Sequence of chain 1.F:
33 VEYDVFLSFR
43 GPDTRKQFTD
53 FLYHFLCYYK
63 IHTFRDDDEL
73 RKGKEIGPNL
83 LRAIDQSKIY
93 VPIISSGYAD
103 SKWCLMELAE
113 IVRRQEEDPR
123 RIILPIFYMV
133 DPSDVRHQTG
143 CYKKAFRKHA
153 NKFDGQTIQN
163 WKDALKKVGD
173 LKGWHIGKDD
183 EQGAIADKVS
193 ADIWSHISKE

Sequence of chain 1.D:
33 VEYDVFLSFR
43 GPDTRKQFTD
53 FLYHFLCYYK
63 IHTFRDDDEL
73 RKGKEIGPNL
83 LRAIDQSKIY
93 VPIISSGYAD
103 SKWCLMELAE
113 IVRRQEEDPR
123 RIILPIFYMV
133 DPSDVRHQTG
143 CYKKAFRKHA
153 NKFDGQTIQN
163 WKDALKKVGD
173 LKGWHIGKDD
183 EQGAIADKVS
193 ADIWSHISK

Sequence of chain 1.C:
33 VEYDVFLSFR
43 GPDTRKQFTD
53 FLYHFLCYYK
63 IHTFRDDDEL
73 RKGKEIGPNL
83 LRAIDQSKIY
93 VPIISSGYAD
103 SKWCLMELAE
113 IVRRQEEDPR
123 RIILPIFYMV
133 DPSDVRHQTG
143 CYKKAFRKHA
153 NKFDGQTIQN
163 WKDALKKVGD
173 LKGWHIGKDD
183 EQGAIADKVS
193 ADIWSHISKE

Binding-site contacts:
Ligand atom OP1 contacts residue DT5 of chain 1.B at 3.5 Å (h-bond).
Ligand atom OP2 contacts residue ARG149 of chain 1.D at 3.5 Å (salt-bridge).
Ligand atom C5' contacts residue ARG73 of chain 1.F at 3.4 Å.
Ligand atom O4' contacts residue LYS146 of chain 1.D at 2.8 Å (salt-bridge).
Ligand atom O4 contacts residue DT6 of chain 1.B at 3.1 Å (h-bond).
Ligand atom O4' contacts residue DT6 of chain 1.B at 3.1 Å (h-bond).
Ligand atom OP1 contacts residue LYS150 of chain 1.D at 3.5 Å (salt-bridge).
Ligand atom P contacts residue ARG149 of chain 1.D at 3.5 Å.
Ligand atom O5' contacts residue ARG73 of chain 1.F at 3.1 Å (salt-bridge).
Ligand atom OP2 contacts residue ARG73 of chain 1.F at 3.0 Å (salt-bridge).
Ligand atom C2' contacts residue LYS146 of chain 1.C at 3.2 Å.
Ligand atom C2' contacts residue ARG73 of chain 1.F at 3.5 Å.
Ligand atom O2 contacts residue LYS146 of chain 1.C at 3.4 Å (salt-bridge).
Ligand atom C6 contacts residue DT6 of chain 1.B at 3.3 Å.
Ligand atom C3' contacts residue LYS146 of chain 1.C at 3.5 Å.
Ligand atom OP2 contacts residue DT5 of chain 1.B at 3.5 Å (h-bond).
Ligand atom C3' contacts residue ARG73 of chain 1.F at 3.4 Å.
Ligand atom C5' contacts residue LYS104 of chain 1.F at 3.3 Å.
Ligand atom C3' contacts residue ARG73 of chain 1.F at 3.5 Å.
Ligand atom N6 contacts residue DA7 of chain 1.B at 2.3 Å (h-bond).
Ligand atom C2 contacts residue DT6 of chain 1.B at 3.0 Å.
Ligand atom OP2 contacts residue LYS150 of chain 1.D at 2.5 Å (salt-bridge).
Ligand atom OP1 contacts residue ARG149 of chain 1.D at 2.2 Å (salt-bridge).
Ligand atom N1 contacts residue DT6 of chain 1.B at 2.7 Å (h-bond).
Ligand atom N6 contacts residue ARG42 of chain 1.C at 3.3 Å (salt-bridge).
Ligand atom P contacts residue LYS150 of chain 1.D at 3.4 Å.
Ligand atom P contacts residue ARG73 of chain 1.F at 3.5 Å.
Ligand atom O5' contacts residue LYS146 of chain 1.C at 3.3 Å (salt-bridge).
Ligand atom O4' contacts residue ARG73 of chain 1.F at 2.5 Å (salt-bridge).
Ligand atom O3' contacts residue LYS146 of chain 1.C at 2.8 Å (salt-bridge).
Ligand atom O5' contacts residue LYS104 of chain 1.F at 2.7 Å.
Ligand atom OP1 contacts residue LYS104 of chain 1.F at 3.4 Å.
Ligand atom C8 contacts residue LYS150 of chain 1.D at 3.3 Å.
Ligand atom N3 contacts residue DT6 of chain 1.B at 3.4 Å (h-bond).
Ligand atom C6 contacts residue DA7 of chain 1.B at 2.9 Å.
Ligand atom C5' contacts residue ARG73 of chain 1.F at 3.5 Å.
Ligand atom C1' contacts residue LYS146 of chain 1.D at 3.2 Å.
Ligand atom N1 contacts residue DA7 of chain 1.B at 3.2 Å (h-bond).
Ligand atom O2 contacts residue ARG73 of chain 1.F at 3.2 Å (salt-bridge).
Ligand atom C4' contacts residue ARG73 of chain 1.F at 3.5 Å.

A protein and the small-molecule ligand that binds it are described below.
Small molecule (SMILES): Cc1cn([C@H]2C[C@H](OP(=O)(O)O)[C@@H](CO[P](=O)(O)O[C@H]3C[C@H](n4cc(C)c(=O)[nH]c4=O)O[C@@H]3CO[P](=O)(O)O[C@H]3C[C@H](n4cnc5c(N)ncnc54)O[C@@H]3CO[P](=O)(O)O[C@H]3C[C@H](n4cnc5c(N)ncnc54)O[C@@H]3CO[P](=O)(O)O[C@H]3C[C@H](n4cnc5c(N)ncnc54)O[C@@H]3CO[P](=O)(O)O[C@H]3C[C@H](n4cc(C)c(=O)[nH]c4=O)O[C@@H]3CO[P](=O)(O)O[C@H]3C[C@H](n4cnc5c(N)ncnc54)O[C@@H]3CO)O2)c(=O)[nH]c1=O